Sequence of chain 1.C:
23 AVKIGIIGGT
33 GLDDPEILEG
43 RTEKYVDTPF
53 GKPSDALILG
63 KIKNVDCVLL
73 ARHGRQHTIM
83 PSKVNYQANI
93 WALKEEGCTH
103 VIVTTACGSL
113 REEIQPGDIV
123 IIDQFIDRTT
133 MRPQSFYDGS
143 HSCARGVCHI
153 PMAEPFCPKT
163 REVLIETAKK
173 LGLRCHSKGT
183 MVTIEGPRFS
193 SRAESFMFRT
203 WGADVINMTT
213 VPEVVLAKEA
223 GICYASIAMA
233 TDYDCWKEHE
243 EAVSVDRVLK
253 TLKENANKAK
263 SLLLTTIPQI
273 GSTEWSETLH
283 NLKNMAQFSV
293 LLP

Sequence of chain 1.A:
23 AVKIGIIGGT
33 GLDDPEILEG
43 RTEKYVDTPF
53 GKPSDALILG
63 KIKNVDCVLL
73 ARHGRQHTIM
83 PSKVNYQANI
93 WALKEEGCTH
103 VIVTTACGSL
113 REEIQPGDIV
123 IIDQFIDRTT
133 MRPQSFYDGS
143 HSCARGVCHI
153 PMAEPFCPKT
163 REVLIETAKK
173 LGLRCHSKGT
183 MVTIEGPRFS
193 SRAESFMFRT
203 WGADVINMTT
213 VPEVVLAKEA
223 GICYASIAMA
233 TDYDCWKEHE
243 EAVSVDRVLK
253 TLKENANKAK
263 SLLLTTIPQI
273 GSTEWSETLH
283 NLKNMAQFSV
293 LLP

Binding-site contacts:
Ligand atom O contacts residue PRO83 of chain 1.A at 3.7 Å.
Ligand atom S contacts residue VAL250 of chain 1.A at 3.7 Å.
Ligand atom C9 contacts residue GLY110 of chain 1.A at 3.8 Å.
Ligand atom C12 contacts residue ILE208 of chain 1.A at 3.8 Å (hydrophobic).
Ligand atom C20 contacts residue LEU254 of chain 1.A at 3.6 Å (hydrophobic).
Ligand atom C15 contacts residue HIS151 of chain 1.C at 3.7 Å.
Ligand atom C9 contacts residue CYS109 of chain 1.A at 3.5 Å (hydrophobic).
Ligand atom N2 contacts residue GLY110 of chain 1.A at 3.7 Å.
Ligand atom C9 contacts residue ASP234 of chain 1.A at 3.6 Å.
Ligand atom C10 contacts residue GLY110 of chain 1.A at 3.4 Å.
Ligand atom N2 contacts residue ASP234 of chain 1.A at 2.9 Å (salt-bridge).
Ligand atom C14 contacts residue MET210 of chain 1.A at 3.6 Å (hydrophobic).
Ligand atom C13 contacts residue ILE208 of chain 1.A at 3.6 Å (hydrophobic).
Ligand atom C9 contacts residue THR233 of chain 1.A at 3.4 Å.
Ligand atom C3 contacts residue LEU293 of chain 1.C at 3.6 Å (hydrophobic).
Ligand atom O contacts residue HIS151 of chain 1.C at 3.4 Å.
Ligand atom O contacts residue MET210 of chain 1.A at 3.7 Å.
Ligand atom N3 contacts residue PHE191 of chain 1.A at 3.6 Å.
Ligand atom C12 contacts residue MET210 of chain 1.A at 3.8 Å (hydrophobic).
Ligand atom N4 contacts residue ILE208 of chain 1.A at 3.6 Å (h-bond).
Ligand atom N1 contacts residue THR233 of chain 1.A at 3.7 Å.
Ligand atom N2 contacts residue ILE208 of chain 1.A at 3.8 Å.
Ligand atom C10 contacts residue PHE191 of chain 1.A at 3.8 Å (hydrophobic).
Ligand atom C7 contacts residue ALA108 of chain 1.A at 3.4 Å (hydrophobic).
Ligand atom C11 contacts residue PHE191 of chain 1.A at 3.7 Å (hydrophobic).
Ligand atom C16 contacts residue LEU254 of chain 1.A at 3.7 Å (hydrophobic).
Ligand atom C contacts residue LEU254 of chain 1.A at 3.7 Å (hydrophobic).
Ligand atom N4 contacts residue ASN209 of chain 1.A at 3.5 Å.
Ligand atom N2 contacts residue ASP236 of chain 1.A at 3.0 Å (salt-bridge).
Ligand atom C10 contacts residue ILE208 of chain 1.A at 3.8 Å (hydrophobic).
Ligand atom N3 contacts residue ILE208 of chain 1.A at 3.6 Å.
Ligand atom C15 contacts residue MET210 of chain 1.A at 3.8 Å (hydrophobic).
Ligand atom N1 contacts residue ASP234 of chain 1.A at 2.8 Å (salt-bridge).
Ligand atom C19 contacts residue THR106 of chain 1.A at 3.5 Å.
Ligand atom N1 contacts residue GLY110 of chain 1.A at 3.2 Å (h-bond).
Ligand atom C11 contacts residue ILE208 of chain 1.A at 3.8 Å (hydrophobic).
Ligand atom C4 contacts residue HIS151 of chain 1.C at 3.6 Å.
Ligand atom C8 contacts residue CYS109 of chain 1.A at 3.8 Å (hydrophobic).
Ligand atom N1 contacts residue CYS109 of chain 1.A at 3.4 Å.
Ligand atom C20 contacts residue THR106 of chain 1.A at 3.4 Å.

A small-molecule ligand and the protein it binds are described below.
Small molecule (SMILES): CCCCn1cc(CCCSC[C@H]2CN(Cc3c[nH]c4c(N)ncnc34)C[C@@H]2O)nn1